A small-molecule ligand and the protein it binds are described below.
Small molecule (SMILES): COc1c(C)c2c(c(O)c1C/C=C(\C)CCC(=O)O)C(=O)OC2

Sequence of chain 3.A:
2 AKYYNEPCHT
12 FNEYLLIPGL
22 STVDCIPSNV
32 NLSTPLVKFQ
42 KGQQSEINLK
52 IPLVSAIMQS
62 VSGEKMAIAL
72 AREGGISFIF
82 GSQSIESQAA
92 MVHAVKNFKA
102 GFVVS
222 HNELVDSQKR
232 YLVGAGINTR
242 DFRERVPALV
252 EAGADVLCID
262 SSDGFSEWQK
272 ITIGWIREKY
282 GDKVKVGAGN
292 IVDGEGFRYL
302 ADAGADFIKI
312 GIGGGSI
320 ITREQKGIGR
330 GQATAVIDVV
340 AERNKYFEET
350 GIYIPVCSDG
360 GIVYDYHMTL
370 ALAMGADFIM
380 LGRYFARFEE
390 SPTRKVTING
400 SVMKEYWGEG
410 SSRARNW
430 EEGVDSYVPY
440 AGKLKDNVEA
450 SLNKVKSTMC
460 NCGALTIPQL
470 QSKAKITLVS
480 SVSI

Binding-site contacts:
Ligand atom C16 contacts residue SER263 of chain 3.A at 3.5 Å.
Ligand atom C10 contacts residue ASN291 of chain 3.A at 3.7 Å.
Ligand atom C2 contacts residue GLY409 of chain 3.A at 3.8 Å.
Ligand atom C15 contacts residue IMP1 of chain 3.C at 3.5 Å.
Ligand atom O6 contacts residue SER262 of chain 3.A at 3.4 Å.
Ligand atom C4 contacts residue ARG414 of chain 3.A at 3.7 Å.
Ligand atom C1 contacts residue GLY314 of chain 3.A at 3.7 Å.
Ligand atom C15 contacts residue SER263 of chain 3.A at 3.6 Å.
Ligand atom O2 contacts residue ILE313 of chain 3.A at 3.3 Å.
Ligand atom C6 contacts residue SER263 of chain 3.A at 3.4 Å.
Ligand atom C8 contacts residue ASP261 of chain 3.A at 3.3 Å.
Ligand atom C14 contacts residue IMP1 of chain 3.C at 3.8 Å.
Ligand atom C9 contacts residue GLU408 of chain 3.A at 3.1 Å.
Ligand atom C7 contacts residue SER262 of chain 3.A at 3.5 Å.
Ligand atom O4 contacts residue IMP1 of chain 3.C at 3.2 Å (h-bond).
Ligand atom C16 contacts residue IMP1 of chain 3.C at 3.5 Å.
Ligand atom C9 contacts residue GLY409 of chain 3.A at 3.9 Å.
Ligand atom C12 contacts residue IMP1 of chain 3.C at 3.7 Å.
Ligand atom O2 contacts residue GLY312 of chain 3.A at 3.5 Å (h-bond).
Ligand atom O6 contacts residue SER263 of chain 3.A at 2.9 Å (h-bond).
Ligand atom C17 contacts residue IMP1 of chain 3.C at 3.8 Å.
Ligand atom O1 contacts residue GLY314 of chain 3.A at 3.2 Å (h-bond).
Ligand atom O2 contacts residue GLY314 of chain 3.A at 3.4 Å (h-bond).
Ligand atom O3 contacts residue ASP261 of chain 3.A at 3.4 Å (salt-bridge).
Ligand atom C8 contacts residue SER263 of chain 3.A at 3.9 Å.
Ligand atom O5 contacts residue SER263 of chain 3.A at 2.5 Å (h-bond).
Ligand atom C12 contacts residue SER263 of chain 3.A at 3.9 Å.
Ligand atom C10 contacts residue IMP1 of chain 3.C at 3.7 Å.
Ligand atom C11 contacts residue IMP1 of chain 3.C at 3.8 Å.
Ligand atom C1 contacts residue IMP1 of chain 3.C at 3.7 Å.
Ligand atom C8 contacts residue SER262 of chain 3.A at 3.7 Å.
Ligand atom C10 contacts residue SER263 of chain 3.A at 4.0 Å.
Ligand atom C17 contacts residue GLY409 of chain 3.A at 3.6 Å.
Ligand atom C7 contacts residue ASP261 of chain 3.A at 3.4 Å.
Ligand atom O1 contacts residue IMP1 of chain 3.C at 3.8 Å.
Ligand atom O4 contacts residue GLU431 of chain 3.A at 3.3 Å (salt-bridge).
Ligand atom C10 contacts residue GLY312 of chain 3.A at 3.3 Å.
Ligand atom C3 contacts residue GLY409 of chain 3.A at 3.8 Å.
Ligand atom C7 contacts residue IMP1 of chain 3.C at 3.3 Å.
Ligand atom C11 contacts residue SER263 of chain 3.A at 3.6 Å.